Sequence of chain 1.A:
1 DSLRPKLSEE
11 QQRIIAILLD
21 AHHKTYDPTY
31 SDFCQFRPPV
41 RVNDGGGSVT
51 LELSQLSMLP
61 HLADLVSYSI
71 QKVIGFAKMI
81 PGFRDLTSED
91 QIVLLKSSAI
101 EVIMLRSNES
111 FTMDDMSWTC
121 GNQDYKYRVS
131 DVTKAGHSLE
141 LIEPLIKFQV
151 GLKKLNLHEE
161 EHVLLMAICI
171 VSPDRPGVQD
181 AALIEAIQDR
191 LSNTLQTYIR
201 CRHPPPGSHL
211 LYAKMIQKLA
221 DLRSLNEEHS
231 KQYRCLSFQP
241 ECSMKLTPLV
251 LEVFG

Binding-site contacts:
Ligand atom C3 contacts residue TYR26 of chain 1.A at 3.6 Å (hydrophobic).
Ligand atom C7 contacts residue TRP118 of chain 1.A at 4.0 Å (hydrophobic).
Ligand atom C3 contacts residue TYR30 of chain 1.A at 3.7 Å (hydrophobic).
Ligand atom O1 contacts residue ARG106 of chain 1.A at 3.0 Å (salt-bridge).
Ligand atom C26 contacts residue LEU59 of chain 1.A at 3.4 Å (hydrophobic).
Ligand atom O3 contacts residue HIS137 of chain 1.A at 2.8 Å (h-bond).
Ligand atom C4 contacts residue CYS120 of chain 1.A at 3.7 Å (hydrophobic).
Ligand atom C7 contacts residue SER107 of chain 1.A at 3.4 Å.
Ligand atom C19 contacts residue ILE103 of chain 1.A at 4.0 Å (hydrophobic).
Ligand atom C5 contacts residue LEU65 of chain 1.A at 3.9 Å (hydrophobic).
Ligand atom C4 contacts residue SER110 of chain 1.A at 3.6 Å.
Ligand atom C19 contacts residue LEU65 of chain 1.A at 3.6 Å (hydrophobic).
Ligand atom C10 contacts residue SER69 of chain 1.A at 3.9 Å.
Ligand atom C19 contacts residue SER69 of chain 1.A at 3.3 Å.
Ligand atom C11 contacts residue LEU62 of chain 1.A at 3.9 Å (hydrophobic).
Ligand atom C26 contacts residue HIS137 of chain 1.A at 3.8 Å.
Ligand atom C6 contacts residue TRP118 of chain 1.A at 3.9 Å (hydrophobic).
Ligand atom C18 contacts residue VAL66 of chain 1.A at 3.6 Å (hydrophobic).
Ligand atom C3 contacts residue SER110 of chain 1.A at 3.6 Å.
Ligand atom C16 contacts residue LEU145 of chain 1.A at 4.0 Å (hydrophobic).
Ligand atom C1 contacts residue ARG106 of chain 1.A at 3.9 Å.
Ligand atom O3 contacts residue HIS229 of chain 1.A at 2.8 Å (h-bond).
Ligand atom C1 contacts residue SER69 of chain 1.A at 3.7 Å.
Ligand atom C25 contacts residue HIS229 of chain 1.A at 3.8 Å.
Ligand atom O2 contacts residue SER110 of chain 1.A at 2.9 Å (h-bond).
Ligand atom O2 contacts residue TYR26 of chain 1.A at 2.8 Å (h-bond).
Ligand atom C25 contacts residue HIS137 of chain 1.A at 3.6 Å.
Ligand atom C15 contacts residue ILE103 of chain 1.A at 3.9 Å (hydrophobic).
Ligand atom C8 contacts residue TRP118 of chain 1.A at 3.8 Å (hydrophobic).
Ligand atom C23 contacts residue HIS137 of chain 1.A at 3.4 Å.
Ligand atom C9 contacts residue TRP118 of chain 1.A at 3.4 Å (hydrophobic).
Ligand atom C21 contacts residue HIS229 of chain 1.A at 3.9 Å.
Ligand atom C24 contacts residue VAL66 of chain 1.A at 3.9 Å (hydrophobic).
Ligand atom C6 contacts residue SER107 of chain 1.A at 3.6 Å.
Ligand atom O1 contacts residue SER69 of chain 1.A at 2.8 Å (h-bond).
Ligand atom C12 contacts residue VAL132 of chain 1.A at 3.9 Å (hydrophobic).
Ligand atom O2 contacts residue SER107 of chain 1.A at 3.5 Å.
Ligand atom C6 contacts residue LEU65 of chain 1.A at 4.0 Å (hydrophobic).
Ligand atom C2 contacts residue TYR26 of chain 1.A at 3.8 Å (hydrophobic).
Ligand atom C5 contacts residue SER107 of chain 1.A at 3.8 Å.

A protein and the small-molecule ligand that binds it are described below.
Small molecule (SMILES): C=C1/C(=C\C=C2/CCC[C@]3(C)[C@@H]([C@H](C)CCCC(C)(C)O)CC[C@@H]23)C[C@@H](O)C[C@@H]1O